A protein and the small-molecule ligand that binds it are described below.
Small molecule (SMILES): CC1=CC[C@@H]2[C@@H](C1)c1c(O)cc(C(C)(C)CCCCCCBr)cc1OC2(C)C

Sequence of chain 1.A:
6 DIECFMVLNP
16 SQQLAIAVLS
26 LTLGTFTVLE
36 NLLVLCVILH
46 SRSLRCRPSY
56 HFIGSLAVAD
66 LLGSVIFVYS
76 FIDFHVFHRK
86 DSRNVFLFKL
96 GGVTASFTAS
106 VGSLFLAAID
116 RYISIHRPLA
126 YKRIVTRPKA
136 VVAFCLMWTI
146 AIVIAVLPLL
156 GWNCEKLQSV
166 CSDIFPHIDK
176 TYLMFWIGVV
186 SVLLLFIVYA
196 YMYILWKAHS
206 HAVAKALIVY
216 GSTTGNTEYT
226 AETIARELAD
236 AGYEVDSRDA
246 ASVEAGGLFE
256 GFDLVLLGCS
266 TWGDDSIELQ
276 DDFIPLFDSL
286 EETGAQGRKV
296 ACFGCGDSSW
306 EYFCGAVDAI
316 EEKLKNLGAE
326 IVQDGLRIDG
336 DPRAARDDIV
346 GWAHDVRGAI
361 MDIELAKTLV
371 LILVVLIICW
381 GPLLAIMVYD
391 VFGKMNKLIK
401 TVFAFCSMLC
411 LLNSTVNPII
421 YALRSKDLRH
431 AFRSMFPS

Binding-site contacts:
Ligand atom C24 contacts residue TRP181 of chain 1.A at 3.5 Å (hydrophobic).
Ligand atom C21 contacts residue PHE170 of chain 1.A at 3.7 Å (hydrophobic).
Ligand atom C2 contacts residue PHE403 of chain 1.A at 3.8 Å (hydrophobic).
Ligand atom C25 contacts residue TRP181 of chain 1.A at 3.6 Å (hydrophobic).
Ligand atom C7 contacts residue PHE72 of chain 1.A at 3.7 Å (hydrophobic).
Ligand atom C14 contacts residue LEU95 of chain 1.A at 3.7 Å (hydrophobic).
Ligand atom C24 contacts residue THR99 of chain 1.A at 3.6 Å.
Ligand atom C4 contacts residue VAL98 of chain 1.A at 3.8 Å (hydrophobic).
Ligand atom C15 contacts residue SER75 of chain 1.A at 4.0 Å.
Ligand atom C10 contacts residue PHE91 of chain 1.A at 3.7 Å (hydrophobic).
Ligand atom C12 contacts residue PHE170 of chain 1.A at 3.9 Å (hydrophobic).
Ligand atom C16 contacts residue PHE79 of chain 1.A at 3.9 Å (hydrophobic).
Ligand atom O1 contacts residue PHE403 of chain 1.A at 3.1 Å.
Ligand atom C8 contacts residue LEU95 of chain 1.A at 4.0 Å (hydrophobic).
Ligand atom C2 contacts residue PHE170 of chain 1.A at 4.0 Å (hydrophobic).
Ligand atom C1 contacts residue SER407 of chain 1.A at 3.3 Å.
Ligand atom C4 contacts residue PHE72 of chain 1.A at 3.8 Å (hydrophobic).
Ligand atom C1 contacts residue PHE170 of chain 1.A at 3.9 Å (hydrophobic).
Ligand atom O1 contacts residue PHE76 of chain 1.A at 3.6 Å.
Ligand atom C13 contacts residue PHE76 of chain 1.A at 3.9 Å (hydrophobic).
Ligand atom BR1 contacts residue LEU178 of chain 1.A at 3.8 Å.
Ligand atom C25 contacts residue LEU178 of chain 1.A at 3.6 Å (hydrophobic).
Ligand atom O1 contacts residue SER407 of chain 1.A at 2.8 Å (h-bond).
Ligand atom C16 contacts residue ILE169 of chain 1.A at 3.5 Å (hydrophobic).
Ligand atom C23 contacts residue PHE170 of chain 1.A at 3.9 Å (hydrophobic).
Ligand atom C6 contacts residue LEU95 of chain 1.A at 3.9 Å (hydrophobic).
Ligand atom C19 contacts residue LEU383 of chain 1.A at 3.5 Å (hydrophobic).
Ligand atom C19 contacts residue MET387 of chain 1.A at 3.9 Å (hydrophobic).
Ligand atom C15 contacts residue PHE76 of chain 1.A at 3.6 Å (hydrophobic).
Ligand atom C2 contacts residue SER407 of chain 1.A at 3.0 Å.
Ligand atom C21 contacts residue MET387 of chain 1.A at 3.9 Å (hydrophobic).
Ligand atom C22 contacts residue THR99 of chain 1.A at 3.9 Å.
Ligand atom C9 contacts residue PHE91 of chain 1.A at 3.8 Å (hydrophobic).
Ligand atom C10 contacts residue PHE79 of chain 1.A at 3.5 Å (hydrophobic).
Ligand atom C16 contacts residue PRO171 of chain 1.A at 3.7 Å (hydrophobic).
Ligand atom C1 contacts residue PHE403 of chain 1.A at 3.8 Å (hydrophobic).
Ligand atom BR1 contacts residue TYR177 of chain 1.A at 3.8 Å.
Ligand atom C20 contacts residue PHE72 of chain 1.A at 3.5 Å (hydrophobic).
Ligand atom C3 contacts residue PHE72 of chain 1.A at 3.8 Å (hydrophobic).
Ligand atom O2 contacts residue LEU95 of chain 1.A at 3.3 Å.